Sequence of chain 1.A:
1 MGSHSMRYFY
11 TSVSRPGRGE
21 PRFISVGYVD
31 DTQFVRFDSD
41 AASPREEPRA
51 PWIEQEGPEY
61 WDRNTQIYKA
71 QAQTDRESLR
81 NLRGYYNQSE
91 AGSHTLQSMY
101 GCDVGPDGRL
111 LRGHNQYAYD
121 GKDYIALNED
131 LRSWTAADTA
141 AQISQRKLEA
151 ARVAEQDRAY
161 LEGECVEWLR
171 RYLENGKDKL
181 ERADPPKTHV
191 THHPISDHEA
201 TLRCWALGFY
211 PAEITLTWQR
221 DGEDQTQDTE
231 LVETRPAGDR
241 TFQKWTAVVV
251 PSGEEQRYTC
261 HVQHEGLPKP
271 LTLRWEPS

The small molecule below binds the protein below.
Small molecule (SMILES): CSCC[C@H](NC(=O)[C@@H](NC(=O)[C@H](CC(N)=O)NC(=O)[C@H](CC(C)C)NC(=O)[C@H](CC(=O)O)NC(=O)[C@H](CCC(N)=O)NC(=O)[C@@H]1CCCN1C(=O)[C@@H](N)[C@@H](C)O)[C@@H](C)O)C(=O)N[C@@H](CC(C)C)C(=O)O

Binding-site contacts:
Ligand atom O contacts residue GLN71 of chain 1.A at 3.3 Å (h-bond).
Ligand atom CA contacts residue TYR172 of chain 1.A at 3.5 Å (hydrophobic).
Ligand atom N contacts residue SER78 of chain 1.A at 2.9 Å (h-bond).
Ligand atom CB contacts residue SER144 of chain 1.A at 3.4 Å.
Ligand atom N contacts residue TYR172 of chain 1.A at 2.7 Å (h-bond).
Ligand atom O contacts residue TYR85 of chain 1.A at 2.6 Å (h-bond).
Ligand atom CG contacts residue TYR100 of chain 1.A at 3.5 Å (hydrophobic).
Ligand atom OE1 contacts residue ASN115 of chain 1.A at 2.9 Å (h-bond).
Ligand atom CB contacts residue THR74 of chain 1.A at 3.3 Å.
Ligand atom C contacts residue SER144 of chain 1.A at 3.5 Å.
Ligand atom CA contacts residue THR74 of chain 1.A at 3.6 Å.
Ligand atom CD contacts residue ASN64 of chain 1.A at 3.5 Å.
Ligand atom O contacts residue ILE67 of chain 1.A at 3.3 Å.
Ligand atom OG1 contacts residue ASN64 of chain 1.A at 3.2 Å (h-bond).
Ligand atom CA contacts residue TYR100 of chain 1.A at 3.2 Å (hydrophobic).
Ligand atom OG1 contacts residue ARG63 of chain 1.A at 2.7 Å (salt-bridge).
Ligand atom OXT contacts residue TYR85 of chain 1.A at 3.4 Å (h-bond).
Ligand atom CG2 contacts residue TRP168 of chain 1.A at 3.0 Å (hydrophobic).
Ligand atom C contacts residue THR74 of chain 1.A at 3.5 Å.
Ligand atom NE2 contacts residue ASP157 of chain 1.A at 3.6 Å (salt-bridge).
Ligand atom O contacts residue GLN71 of chain 1.A at 3.2 Å (h-bond).
Ligand atom O contacts residue SER144 of chain 1.A at 2.6 Å (h-bond).
Ligand atom C contacts residue TYR8 of chain 1.A at 3.2 Å (hydrophobic).
Ligand atom O contacts residue TYR160 of chain 1.A at 2.7 Å (h-bond).
Ligand atom C contacts residue TYR85 of chain 1.A at 3.4 Å (hydrophobic).
Ligand atom OE1 contacts residue ASP157 of chain 1.A at 3.5 Å (salt-bridge).
Ligand atom N contacts residue TYR8 of chain 1.A at 3.4 Å (h-bond).
Ligand atom N contacts residue TYR100 of chain 1.A at 3.0 Å (h-bond).
Ligand atom CB contacts residue TYR10 of chain 1.A at 3.6 Å (hydrophobic).
Ligand atom CG2 contacts residue LEU148 of chain 1.A at 3.4 Å (hydrophobic).
Ligand atom CA contacts residue GLN71 of chain 1.A at 3.4 Å.
Ligand atom OXT contacts residue ASN81 of chain 1.A at 2.8 Å (h-bond).
Ligand atom N contacts residue TYR8 of chain 1.A at 2.8 Å (h-bond).
Ligand atom OE1 contacts residue TYR100 of chain 1.A at 3.4 Å.
Ligand atom CB contacts residue TYR100 of chain 1.A at 3.2 Å (hydrophobic).
Ligand atom CA contacts residue SER78 of chain 1.A at 3.5 Å.
Ligand atom CB contacts residue ARG63 of chain 1.A at 3.6 Å.
Ligand atom O contacts residue THR74 of chain 1.A at 3.0 Å (h-bond).
Ligand atom CA contacts residue TYR8 of chain 1.A at 3.1 Å (hydrophobic).
Ligand atom CG contacts residue TYR68 of chain 1.A at 3.6 Å (hydrophobic).